The small molecule below binds the protein below.
Small molecule (SMILES): Nc1ccnc(=O)[nH]1

Sequence of chain 1.D:
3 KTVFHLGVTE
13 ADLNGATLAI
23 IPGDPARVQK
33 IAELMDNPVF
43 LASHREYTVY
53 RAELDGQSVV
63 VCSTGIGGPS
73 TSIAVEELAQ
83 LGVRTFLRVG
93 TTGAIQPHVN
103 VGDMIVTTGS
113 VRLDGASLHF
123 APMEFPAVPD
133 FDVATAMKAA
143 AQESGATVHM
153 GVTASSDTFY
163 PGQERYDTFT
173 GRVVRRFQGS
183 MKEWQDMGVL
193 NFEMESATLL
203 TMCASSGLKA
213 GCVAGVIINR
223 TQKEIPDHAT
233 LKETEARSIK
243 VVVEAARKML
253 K

Binding-site contacts:
Ligand atom O2 contacts residue MET196 of chain 1.D at 3.6 Å.
Ligand atom O2 contacts residue PHE161 of chain 1.D at 3.9 Å.
Ligand atom C5 contacts residue ILE220 of chain 1.D at 3.7 Å (hydrophobic).
Ligand atom C4 contacts residue ILE220 of chain 1.D at 4.1 Å (hydrophobic).
Ligand atom N4 contacts residue ILE220 of chain 1.D at 3.5 Å.
Ligand atom O2 contacts residue GOL1 of chain 1.T at 4.0 Å.
Ligand atom C4 contacts residue GLY95 of chain 1.D at 3.8 Å.
Ligand atom C6 contacts residue GOL1 of chain 1.T at 3.8 Å.
Ligand atom N1 contacts residue GOL1 of chain 1.T at 3.1 Å (h-bond).
Ligand atom C5 contacts residue PHE161 of chain 1.D at 4.4 Å (hydrophobic).
Ligand atom O2 contacts residue PHE194 of chain 1.D at 4.1 Å.
Ligand atom N4 contacts residue GLY95 of chain 1.D at 3.7 Å.
Ligand atom C4 contacts residue PHE161 of chain 1.D at 4.0 Å (hydrophobic).
Ligand atom N1 contacts residue THR93 of chain 1.D at 4.4 Å.
Ligand atom C4 contacts residue ARG167 of chain 1.D at 3.8 Å.
Ligand atom N1 contacts residue PHE194 of chain 1.D at 4.3 Å.
Ligand atom C2 contacts residue GOL1 of chain 1.T at 4.0 Å.
Ligand atom O2 contacts residue GLU195 of chain 1.D at 3.6 Å.
Ligand atom C2 contacts residue GLN165 of chain 1.D at 3.7 Å.
Ligand atom N4 contacts residue GLN165 of chain 1.D at 3.6 Å (h-bond).
Ligand atom C6 contacts residue PHE161 of chain 1.D at 4.4 Å (hydrophobic).
Ligand atom C6 contacts residue GLY95 of chain 1.D at 3.8 Å.
Ligand atom C4 contacts residue PHE194 of chain 1.D at 4.3 Å (hydrophobic).
Ligand atom C6 contacts residue THR94 of chain 1.D at 4.0 Å.
Ligand atom C2 contacts residue PHE161 of chain 1.D at 3.7 Å (hydrophobic).
Ligand atom N3 contacts residue PHE194 of chain 1.D at 3.9 Å.
Ligand atom C5 contacts residue GLY95 of chain 1.D at 3.4 Å.
Ligand atom N4 contacts residue ARG167 of chain 1.D at 2.9 Å (salt-bridge).
Ligand atom N1 contacts residue PHE161 of chain 1.D at 4.1 Å.
Ligand atom C4 contacts residue GLN165 of chain 1.D at 3.7 Å.
Ligand atom C2 contacts residue PHE194 of chain 1.D at 3.9 Å (hydrophobic).
Ligand atom C6 contacts residue THR93 of chain 1.D at 4.2 Å.
Ligand atom O2 contacts residue GLN165 of chain 1.D at 3.0 Å (h-bond).
Ligand atom C2 contacts residue GLU195 of chain 1.D at 4.2 Å.
Ligand atom N3 contacts residue ARG167 of chain 1.D at 4.1 Å.
Ligand atom C5 contacts residue THR94 of chain 1.D at 3.9 Å.
Ligand atom N3 contacts residue PHE161 of chain 1.D at 3.7 Å.
Ligand atom N3 contacts residue GLN165 of chain 1.D at 2.9 Å (h-bond).